Sequence of chain 1.A:
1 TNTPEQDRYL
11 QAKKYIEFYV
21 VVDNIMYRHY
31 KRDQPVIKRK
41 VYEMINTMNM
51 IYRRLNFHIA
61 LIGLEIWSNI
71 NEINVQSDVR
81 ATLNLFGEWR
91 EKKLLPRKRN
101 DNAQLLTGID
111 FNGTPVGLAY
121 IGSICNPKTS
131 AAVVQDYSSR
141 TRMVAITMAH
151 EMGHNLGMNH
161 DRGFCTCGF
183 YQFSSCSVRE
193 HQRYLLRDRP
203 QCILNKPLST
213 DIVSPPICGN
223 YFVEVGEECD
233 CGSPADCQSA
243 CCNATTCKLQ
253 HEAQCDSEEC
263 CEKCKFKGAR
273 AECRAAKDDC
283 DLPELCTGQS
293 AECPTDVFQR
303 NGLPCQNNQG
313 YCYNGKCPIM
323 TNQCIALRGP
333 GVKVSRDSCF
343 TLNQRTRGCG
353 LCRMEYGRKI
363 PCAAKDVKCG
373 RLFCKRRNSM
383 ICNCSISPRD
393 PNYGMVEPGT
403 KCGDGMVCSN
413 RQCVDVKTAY

Binding-site contacts:
Ligand atom N2 contacts residue ASN245 of chain 1.A at 2.6 Å (h-bond).
Ligand atom C1 contacts residue ASN245 of chain 1.A at 1.4 Å.
Ligand atom O7 contacts residue ASN245 of chain 1.A at 3.1 Å (h-bond).
Ligand atom C7 contacts residue GLN252 of chain 1.A at 4.3 Å.
Ligand atom O7 contacts residue GLN252 of chain 1.A at 3.2 Å (h-bond).
Ligand atom C8 contacts residue ASN245 of chain 1.A at 4.4 Å.
Ligand atom C3 contacts residue ASN245 of chain 1.A at 3.5 Å.
Ligand atom O5 contacts residue ASN245 of chain 1.A at 2.3 Å (h-bond).
Ligand atom O5 contacts residue THR248 of chain 1.A at 3.8 Å.
Ligand atom C1 contacts residue THR248 of chain 1.A at 4.0 Å.
Ligand atom C7 contacts residue ASN245 of chain 1.A at 3.1 Å.
Ligand atom C4 contacts residue ASN245 of chain 1.A at 3.9 Å.
Ligand atom C2 contacts residue ASN245 of chain 1.A at 2.2 Å.
Ligand atom C5 contacts residue ASN245 of chain 1.A at 3.6 Å.

This protein binds this small molecule.
Small molecule (SMILES): CC(=O)N[C@@H]1[C@@H](O)[C@H](O)[C@@H](CO)O[C@H]1O